Binding-site contacts:
Ligand atom O4 contacts residue ASP208 of chain 1.C at 2.7 Å (salt-bridge).
Ligand atom C6 contacts residue TYR100 of chain 1.C at 3.8 Å (hydrophobic).
Ligand atom O6 contacts residue TYR100 of chain 1.C at 2.9 Å (h-bond).
Ligand atom C4 contacts residue LEU99 of chain 1.C at 4.3 Å (hydrophobic).
Ligand atom C5 contacts residue ASN14 of chain 1.C at 4.5 Å.
Ligand atom O4 contacts residue ASN14 of chain 1.C at 3.1 Å (h-bond).
Ligand atom C1 contacts residue LEU99 of chain 1.C at 3.6 Å (hydrophobic).
Ligand atom C4 contacts residue GLY98 of chain 1.C at 4.0 Å.
Ligand atom O5 contacts residue LEU99 of chain 1.C at 2.9 Å (h-bond).
Ligand atom C4 contacts residue GLY227 of chain 1.C at 4.1 Å.
Ligand atom O3 contacts residue ARG228 of chain 1.C at 3.1 Å.
Ligand atom O3 contacts residue GLY227 of chain 1.C at 3.7 Å.
Ligand atom C4 contacts residue ASP208 of chain 1.C at 3.6 Å.
Ligand atom C3 contacts residue ARG228 of chain 1.C at 4.1 Å.
Ligand atom O6 contacts residue ALA207 of chain 1.C at 3.4 Å.
Ligand atom C2 contacts residue GLY98 of chain 1.C at 4.2 Å.
Ligand atom O4 contacts residue TYR12 of chain 1.C at 4.0 Å.
Ligand atom O4 contacts residue GLY227 of chain 1.C at 4.0 Å.
Ligand atom O3 contacts residue THR226 of chain 1.C at 4.5 Å.
Ligand atom C6 contacts residue LEU99 of chain 1.C at 4.0 Å (hydrophobic).
Ligand atom C7 contacts residue TYR12 of chain 1.C at 3.9 Å (hydrophobic).
Ligand atom O2 contacts residue GLY98 of chain 1.C at 3.0 Å.
Ligand atom O2 contacts residue LEU99 of chain 1.C at 3.0 Å (h-bond).
Ligand atom C4 contacts residue ARG228 of chain 1.C at 3.9 Å.
Ligand atom C6 contacts residue TYR12 of chain 1.C at 3.7 Å (hydrophobic).
Ligand atom C4 contacts residue ASN14 of chain 1.C at 4.2 Å.
Ligand atom C3 contacts residue ASN14 of chain 1.C at 4.5 Å.
Ligand atom O6 contacts residue GLY98 of chain 1.C at 3.3 Å (h-bond).
Ligand atom O4 contacts residue ARG228 of chain 1.C at 3.2 Å (salt-bridge).
Ligand atom C5 contacts residue LEU99 of chain 1.C at 3.9 Å (hydrophobic).
Ligand atom O6 contacts residue ASP208 of chain 1.C at 2.9 Å (salt-bridge).
Ligand atom C2 contacts residue LEU99 of chain 1.C at 3.9 Å (hydrophobic).
Ligand atom C6 contacts residue ASP208 of chain 1.C at 3.4 Å.
Ligand atom O5 contacts residue GLY98 of chain 1.C at 4.0 Å.
Ligand atom C5 contacts residue TYR12 of chain 1.C at 3.9 Å (hydrophobic).
Ligand atom O5 contacts residue TYR100 of chain 1.C at 4.0 Å.
Ligand atom C6 contacts residue ALA207 of chain 1.C at 3.5 Å (hydrophobic).
Ligand atom O6 contacts residue LEU99 of chain 1.C at 3.0 Å (h-bond).
Ligand atom C5 contacts residue ASP208 of chain 1.C at 4.1 Å.

A protein and the small-molecule ligand that binds it are described below.
Small molecule (SMILES): CO[C@H]1O[C@H](CO)[C@@H](O)[C@H](O)[C@@H]1O

Sequence of chain 1.C:
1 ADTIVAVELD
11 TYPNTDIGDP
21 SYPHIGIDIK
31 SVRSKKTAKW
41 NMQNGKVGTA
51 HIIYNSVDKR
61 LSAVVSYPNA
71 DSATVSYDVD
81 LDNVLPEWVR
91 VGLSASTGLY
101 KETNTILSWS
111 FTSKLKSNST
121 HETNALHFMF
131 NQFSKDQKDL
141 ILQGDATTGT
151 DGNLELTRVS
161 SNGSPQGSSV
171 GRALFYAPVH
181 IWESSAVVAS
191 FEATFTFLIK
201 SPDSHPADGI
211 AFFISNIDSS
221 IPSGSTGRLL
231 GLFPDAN